This small molecule binds to this protein.
Small molecule (SMILES): [N-]=[N+]=NCCCCn1cnc2c(N)ncnc21

Sequence of chain 1.A:
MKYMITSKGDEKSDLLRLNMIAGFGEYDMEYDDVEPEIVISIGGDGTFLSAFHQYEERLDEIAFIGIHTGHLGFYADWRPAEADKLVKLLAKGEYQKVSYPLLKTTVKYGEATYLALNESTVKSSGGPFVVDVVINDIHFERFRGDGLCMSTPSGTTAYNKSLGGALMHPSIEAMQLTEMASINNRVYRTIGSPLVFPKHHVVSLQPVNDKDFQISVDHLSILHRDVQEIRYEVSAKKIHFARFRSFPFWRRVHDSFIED

Binding-site contacts:
Ligand atom C4 contacts residue ALA162 of chain 1.A at 4.2 Å (hydrophobic).
Ligand atom N1 contacts residue ALA162 of chain 1.A at 3.9 Å.
Ligand atom C2 contacts residue PHE74 of chain 1.A at 3.3 Å (hydrophobic).
Ligand atom N6 contacts residue THR161 of chain 1.A at 3.9 Å.
Ligand atom C6 contacts residue PHE74 of chain 1.A at 4.2 Å (hydrophobic).
Ligand atom N1 contacts residue PHE74 of chain 1.A at 3.7 Å.
Ligand atom NAA contacts residue LEU49 of chain 1.A at 4.3 Å.
Ligand atom C5 contacts residue ASP45 of chain 1.A at 4.1 Å.
Ligand atom C6 contacts residue SER158 of chain 1.A at 4.1 Å.
Ligand atom C5 contacts residue ASN122 of chain 1.A at 3.7 Å.
Ligand atom N6 contacts residue GLY159 of chain 1.A at 4.1 Å.
Ligand atom C2 contacts residue ALA162 of chain 1.A at 4.0 Å (hydrophobic).
Ligand atom N7 contacts residue LEU49 of chain 1.A at 4.5 Å.
Ligand atom N9 contacts residue ASP45 of chain 1.A at 3.7 Å.
Ligand atom C6 contacts residue ALA162 of chain 1.A at 3.9 Å (hydrophobic).
Ligand atom C8 contacts residue ASP45 of chain 1.A at 3.4 Å.
Ligand atom CAH contacts residue ASP45 of chain 1.A at 4.0 Å.
Ligand atom N6 contacts residue ASN122 of chain 1.A at 2.6 Å (h-bond).
Ligand atom C4 contacts residue ASP45 of chain 1.A at 3.6 Å.
Ligand atom N1 contacts residue SER158 of chain 1.A at 3.9 Å.
Ligand atom C6 contacts residue THR161 of chain 1.A at 3.6 Å.
Ligand atom N7 contacts residue TYR75 of chain 1.A at 4.1 Å.
Ligand atom N7 contacts residue ALA162 of chain 1.A at 4.3 Å.
Ligand atom C8 contacts residue ASN122 of chain 1.A at 3.6 Å.
Ligand atom C6 contacts residue ASN122 of chain 1.A at 3.6 Å.
Ligand atom N7 contacts residue ASN122 of chain 1.A at 2.8 Å (h-bond).
Ligand atom NAA contacts residue HIS223 of chain 1.A at 3.7 Å.
Ligand atom C2 contacts residue THR161 of chain 1.A at 3.1 Å.
Ligand atom N3 contacts residue PHE74 of chain 1.A at 4.0 Å.
Ligand atom N6 contacts residue ALA162 of chain 1.A at 4.3 Å.
Ligand atom C5 contacts residue TYR75 of chain 1.A at 4.3 Å (hydrophobic).
Ligand atom N3 contacts residue THR161 of chain 1.A at 4.1 Å.
Ligand atom C6 contacts residue TYR75 of chain 1.A at 4.1 Å (hydrophobic).
Ligand atom N6 contacts residue TYR75 of chain 1.A at 3.1 Å (h-bond).
Ligand atom N3 contacts residue ASP45 of chain 1.A at 4.0 Å.
Ligand atom C5 contacts residue ALA162 of chain 1.A at 3.9 Å (hydrophobic).
Ligand atom N1 contacts residue THR161 of chain 1.A at 2.5 Å (h-bond).
Ligand atom N7 contacts residue ASP45 of chain 1.A at 3.9 Å.
Ligand atom N3 contacts residue ALA162 of chain 1.A at 4.4 Å.
Ligand atom N6 contacts residue SER158 of chain 1.A at 3.3 Å (h-bond).